Binding-site contacts:
Ligand atom C5 contacts residue ASN100 of chain 1.J at 3.6 Å.
Ligand atom C3 contacts residue ASN100 of chain 1.J at 3.8 Å.
Ligand atom C8 contacts residue ASN100 of chain 1.J at 3.5 Å.
Ligand atom O7 contacts residue ASN100 of chain 1.J at 3.6 Å (h-bond).
Ligand atom C6 contacts residue SER102 of chain 1.J at 4.5 Å.
Ligand atom C5 contacts residue SER102 of chain 1.J at 4.5 Å.
Ligand atom C1 contacts residue ASN100 of chain 1.J at 1.4 Å.
Ligand atom C2 contacts residue ASN100 of chain 1.J at 2.5 Å.
Ligand atom O5 contacts residue ASN100 of chain 1.J at 2.3 Å (h-bond).
Ligand atom C7 contacts residue ASN100 of chain 1.J at 3.1 Å.
Ligand atom N2 contacts residue ASN100 of chain 1.J at 2.7 Å (h-bond).
Ligand atom O5 contacts residue SER102 of chain 1.J at 4.1 Å.
Ligand atom C4 contacts residue ASN100 of chain 1.J at 4.2 Å.
Ligand atom O6 contacts residue SER102 of chain 1.J at 3.3 Å (h-bond).

Sequence of chain 1.J:
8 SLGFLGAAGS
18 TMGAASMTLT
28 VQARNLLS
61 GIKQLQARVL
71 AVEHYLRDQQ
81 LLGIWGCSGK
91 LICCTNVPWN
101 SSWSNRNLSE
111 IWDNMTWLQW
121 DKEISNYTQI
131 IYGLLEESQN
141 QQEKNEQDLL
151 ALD

A protein and the small-molecule ligand that binds it are described below.
Small molecule (SMILES): CC(=O)N[C@@H]1[C@@H](O)[C@H](O)[C@@H](CO)O[C@H]1O